Sequence of chain 17.E:
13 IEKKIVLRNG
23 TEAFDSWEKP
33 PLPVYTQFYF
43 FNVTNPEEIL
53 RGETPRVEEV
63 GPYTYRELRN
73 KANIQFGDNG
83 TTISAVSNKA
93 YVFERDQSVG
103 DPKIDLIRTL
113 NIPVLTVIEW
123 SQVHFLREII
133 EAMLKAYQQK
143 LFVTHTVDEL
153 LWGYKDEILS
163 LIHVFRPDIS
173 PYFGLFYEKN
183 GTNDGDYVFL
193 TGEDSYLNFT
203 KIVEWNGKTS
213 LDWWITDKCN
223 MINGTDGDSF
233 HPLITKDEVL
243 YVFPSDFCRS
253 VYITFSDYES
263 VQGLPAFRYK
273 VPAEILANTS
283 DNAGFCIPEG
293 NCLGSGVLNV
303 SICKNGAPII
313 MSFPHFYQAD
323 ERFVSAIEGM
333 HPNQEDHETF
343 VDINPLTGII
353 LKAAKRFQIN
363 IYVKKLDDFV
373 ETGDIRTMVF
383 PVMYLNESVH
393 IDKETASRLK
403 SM

Binding-site contacts:
Ligand atom O5 contacts residue ASN21 of chain 17.E at 2.5 Å (h-bond).
Ligand atom C2 contacts residue ASN21 of chain 17.E at 2.5 Å.
Ligand atom C5 contacts residue ASN21 of chain 17.E at 3.3 Å.
Ligand atom N2 contacts residue ASN21 of chain 17.E at 3.3 Å (h-bond).
Ligand atom C7 contacts residue ASN21 of chain 17.E at 4.0 Å.
Ligand atom O6 contacts residue ASN21 of chain 17.E at 4.3 Å.
Ligand atom O7 contacts residue ASN21 of chain 17.E at 4.0 Å.
Ligand atom C4 contacts residue ASN21 of chain 17.E at 3.8 Å.
Ligand atom C1 contacts residue ASN21 of chain 17.E at 1.4 Å.
Ligand atom C6 contacts residue ASN21 of chain 17.E at 3.3 Å.
Ligand atom C3 contacts residue ASN21 of chain 17.E at 3.7 Å.

A small-molecule ligand and the protein it binds are described below.
Small molecule (SMILES): CC(=O)N[C@@H]1[C@@H](O)[C@H](O)[C@@H](CO)O[C@H]1O